Binding-site contacts:
Ligand atom O6 contacts residue GLU273 of chain 1.I at 4.5 Å.
Ligand atom O5 contacts residue LYS272 of chain 1.I at 3.8 Å.
Ligand atom O5 contacts residue ILE274 of chain 1.I at 4.2 Å.
Ligand atom O5 contacts residue GLU273 of chain 1.I at 3.7 Å.
Ligand atom O5 contacts residue ASN293 of chain 1.I at 2.4 Å (h-bond).
Ligand atom O4 contacts residue ARG347 of chain 1.I at 3.8 Å.
Ligand atom C6 contacts residue GLU273 of chain 1.I at 4.4 Å.
Ligand atom C1 contacts residue ASN293 of chain 1.I at 1.4 Å.
Ligand atom C7 contacts residue ASN293 of chain 1.I at 3.4 Å.
Ligand atom O7 contacts residue LYS272 of chain 1.I at 4.3 Å.
Ligand atom N2 contacts residue ASN293 of chain 1.I at 2.9 Å (h-bond).
Ligand atom O6 contacts residue LYS351 of chain 1.I at 3.7 Å.
Ligand atom C2 contacts residue LYS272 of chain 1.I at 4.3 Å.
Ligand atom O6 contacts residue ILE274 of chain 1.I at 4.5 Å.
Ligand atom O7 contacts residue ASN293 of chain 1.I at 3.4 Å (h-bond).
Ligand atom C2 contacts residue ASN293 of chain 1.I at 2.4 Å.
Ligand atom C5 contacts residue ASN293 of chain 1.I at 3.7 Å.
Ligand atom C8 contacts residue ASN293 of chain 1.I at 4.2 Å.
Ligand atom C4 contacts residue ASN293 of chain 1.I at 4.2 Å.
Ligand atom C1 contacts residue LYS272 of chain 1.I at 4.1 Å.
Ligand atom C1 contacts residue GLU273 of chain 1.I at 4.4 Å.
Ligand atom C3 contacts residue ASN293 of chain 1.I at 3.8 Å.

Sequence of chain 1.I:
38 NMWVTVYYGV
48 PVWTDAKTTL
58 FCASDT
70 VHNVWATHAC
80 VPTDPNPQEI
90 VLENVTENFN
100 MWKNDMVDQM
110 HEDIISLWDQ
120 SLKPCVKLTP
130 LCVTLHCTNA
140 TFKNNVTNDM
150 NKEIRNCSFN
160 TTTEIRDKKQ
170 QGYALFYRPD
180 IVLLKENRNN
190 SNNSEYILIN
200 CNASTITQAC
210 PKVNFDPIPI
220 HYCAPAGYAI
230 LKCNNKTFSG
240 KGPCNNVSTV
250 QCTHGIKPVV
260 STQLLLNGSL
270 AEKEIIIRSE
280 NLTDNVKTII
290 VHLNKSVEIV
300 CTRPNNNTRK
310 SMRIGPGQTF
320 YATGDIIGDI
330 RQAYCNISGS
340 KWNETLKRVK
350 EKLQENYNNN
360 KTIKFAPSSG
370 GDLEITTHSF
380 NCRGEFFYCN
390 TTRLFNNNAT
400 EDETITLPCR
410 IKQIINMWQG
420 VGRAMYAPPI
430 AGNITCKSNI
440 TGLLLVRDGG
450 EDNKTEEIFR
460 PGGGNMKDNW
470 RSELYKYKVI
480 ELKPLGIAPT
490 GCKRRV

The small molecule below binds the protein below.
Small molecule (SMILES): CC(=O)N[C@@H]1[C@@H](O)[C@H](O)[C@@H](CO)O[C@H]1O